This small molecule binds to this protein.
Small molecule (SMILES): OC[C@H]1O[C@H](OC[C@H]2O[C@@H]3O[C@H]4[C@H](O)[C@@H](O)[C@@H](O[C@H]5[C@H](O)[C@@H](O)[C@@H](O[C@H]6[C@H](O)[C@@H](O)[C@@H](O[C@H]7[C@H](O)[C@@H](O)[C@@H](O[C@H]8[C@H](O)[C@@H](O)[C@@H](O[C@H]9[C@H](O)[C@@H](O)[C@@H](O[C@H]2[C@H](O)[C@H]3O)O[C@@H]9CO)O[C@@H]8CO)O[C@@H]7CO)O[C@@H]6CO)O[C@@H]5CO)O[C@@H]4CO)[C@H](O)[C@@H](O)[C@@H]1O

Sequence of chain 1.F:
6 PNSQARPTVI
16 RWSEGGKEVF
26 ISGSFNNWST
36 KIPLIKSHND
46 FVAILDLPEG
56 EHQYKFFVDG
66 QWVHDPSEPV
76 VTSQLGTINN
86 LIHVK

Binding-site contacts:
Ligand atom O2 contacts residue LEU80 of chain 1.F at 3.0 Å (h-bond).
Ligand atom O5 contacts residue TRP33 of chain 1.F at 3.0 Å (h-bond).
Ligand atom O3 contacts residue TRP67 of chain 1.F at 3.9 Å.
Ligand atom O3 contacts residue LYS60 of chain 1.F at 2.9 Å (salt-bridge).
Ligand atom C2 contacts residue TRP33 of chain 1.F at 3.6 Å (hydrophobic).
Ligand atom O6 contacts residue THR35 of chain 1.F at 3.9 Å.
Ligand atom O2 contacts residue SER78 of chain 1.F at 3.9 Å.
Ligand atom C4 contacts residue TRP33 of chain 1.F at 3.8 Å (hydrophobic).
Ligand atom C3 contacts residue LEU80 of chain 1.F at 3.4 Å (hydrophobic).
Ligand atom O3 contacts residue ASN84 of chain 1.F at 2.9 Å (h-bond).
Ligand atom C6 contacts residue TRP33 of chain 1.F at 3.2 Å (hydrophobic).
Ligand atom C5 contacts residue TRP33 of chain 1.F at 3.7 Å (hydrophobic).
Ligand atom O2 contacts residue LYS60 of chain 1.F at 3.9 Å.
Ligand atom O2 contacts residue THR82 of chain 1.F at 2.9 Å (h-bond).
Ligand atom O3 contacts residue GLN79 of chain 1.F at 3.5 Å (h-bond).
Ligand atom O3 contacts residue SER78 of chain 1.F at 3.2 Å.
Ligand atom C6 contacts residue TRP67 of chain 1.F at 3.7 Å (hydrophobic).
Ligand atom O4 contacts residue LEU80 of chain 1.F at 3.7 Å.
Ligand atom C2 contacts residue LEU80 of chain 1.F at 3.8 Å (hydrophobic).
Ligand atom C5 contacts residue LEU80 of chain 1.F at 3.9 Å (hydrophobic).
Ligand atom O2 contacts residue TRP33 of chain 1.F at 3.8 Å.
Ligand atom C6 contacts residue SER27 of chain 1.F at 3.9 Å.
Ligand atom C5 contacts residue TRP67 of chain 1.F at 3.8 Å (hydrophobic).
Ligand atom O3 contacts residue THR82 of chain 1.F at 3.4 Å (h-bond).
Ligand atom O4 contacts residue THR82 of chain 1.F at 4.0 Å.
Ligand atom O4 contacts residue TRP67 of chain 1.F at 3.5 Å.
Ligand atom C1 contacts residue TRP33 of chain 1.F at 3.7 Å (hydrophobic).
Ligand atom C2 contacts residue TRP67 of chain 1.F at 3.8 Å (hydrophobic).
Ligand atom C2 contacts residue ASN84 of chain 1.F at 3.5 Å.
Ligand atom O6 contacts residue SER34 of chain 1.F at 3.9 Å.
Ligand atom O2 contacts residue GLN79 of chain 1.F at 3.3 Å.
Ligand atom C4 contacts residue TRP67 of chain 1.F at 3.9 Å (hydrophobic).
Ligand atom O6 contacts residue TRP33 of chain 1.F at 2.5 Å (h-bond).
Ligand atom O4 contacts residue LYS36 of chain 1.F at 3.8 Å.
Ligand atom O5 contacts residue TRP67 of chain 1.F at 3.7 Å.
Ligand atom O3 contacts residue TRP33 of chain 1.F at 3.9 Å.
Ligand atom O3 contacts residue LEU80 of chain 1.F at 3.4 Å (h-bond).
Ligand atom O2 contacts residue ASN84 of chain 1.F at 2.7 Å (h-bond).
Ligand atom C2 contacts residue THR82 of chain 1.F at 3.7 Å.
Ligand atom C3 contacts residue THR82 of chain 1.F at 3.5 Å.